Binding-site contacts:
Ligand atom C22 contacts residue LEU190 of chain 1.E at 3.4 Å (hydrophobic).
Ligand atom CL contacts residue MET222 of chain 1.E at 3.7 Å.
Ligand atom C21 contacts residue ALA85 of chain 1.E at 3.5 Å (hydrophobic).
Ligand atom N1 contacts residue LEU344 of chain 1.E at 3.9 Å.
Ligand atom C15 contacts residue ASN186 of chain 1.E at 4.0 Å.
Ligand atom C16 contacts residue LEU183 of chain 1.E at 3.7 Å (hydrophobic).
Ligand atom N6 contacts residue VAL219 of chain 1.E at 3.6 Å.
Ligand atom C20 contacts residue ALA88 of chain 1.E at 3.8 Å (hydrophobic).
Ligand atom C13 contacts residue LEU190 of chain 1.E at 3.9 Å (hydrophobic).
Ligand atom C17 contacts residue VAL219 of chain 1.E at 3.7 Å (hydrophobic).
Ligand atom C17 contacts residue ARG90 of chain 1.E at 3.5 Å.
Ligand atom O contacts residue LEU183 of chain 1.E at 3.5 Å.
Ligand atom C4 contacts residue LEU348 of chain 1.E at 4.0 Å (hydrophobic).
Ligand atom C19 contacts residue ARG90 of chain 1.E at 3.7 Å.
Ligand atom C14 contacts residue ILE187 of chain 1.E at 4.0 Å (hydrophobic).
Ligand atom C3 contacts residue LEU344 of chain 1.E at 4.0 Å (hydrophobic).
Ligand atom CL contacts residue ARG90 of chain 1.E at 4.0 Å.
Ligand atom C14 contacts residue PHE458 of chain 1.E at 3.8 Å (hydrophobic).
Ligand atom CL contacts residue VAL274 of chain 1.E at 3.3 Å.
Ligand atom C20 contacts residue VAL219 of chain 1.E at 4.0 Å (hydrophobic).
Ligand atom N1 contacts residue PHE458 of chain 1.E at 3.8 Å.
Ligand atom N6 contacts residue ARG90 of chain 1.E at 2.8 Å (salt-bridge).
Ligand atom O contacts residue ASN186 of chain 1.E at 2.5 Å (h-bond).
Ligand atom N3 contacts residue THR283 of chain 1.E at 3.8 Å.
Ligand atom N3 contacts residue GLU282 of chain 1.E at 3.3 Å.
Ligand atom N1 contacts residue ILE187 of chain 1.E at 3.5 Å.
Ligand atom C5 contacts residue HEM1 of chain 1.R at 3.6 Å.
Ligand atom N2 contacts residue ILE187 of chain 1.E at 2.9 Å.
Ligand atom C12 contacts residue LEU190 of chain 1.E at 3.5 Å (hydrophobic).
Ligand atom N4 contacts residue ALA279 of chain 1.E at 3.7 Å.
Ligand atom C4 contacts residue HEM1 of chain 1.R at 3.2 Å.
Ligand atom CL contacts residue VAL219 of chain 1.E at 4.0 Å.
Ligand atom N4 contacts residue GLU282 of chain 1.E at 4.0 Å.
Ligand atom C18 contacts residue ARG90 of chain 1.E at 3.4 Å.
Ligand atom N3 contacts residue ILE187 of chain 1.E at 3.5 Å.
Ligand atom C5 contacts residue LEU348 of chain 1.E at 3.5 Å (hydrophobic).
Ligand atom C13 contacts residue ILE187 of chain 1.E at 3.9 Å (hydrophobic).
Ligand atom C6 contacts residue LEU348 of chain 1.E at 3.8 Å (hydrophobic).
Ligand atom C18 contacts residue VAL219 of chain 1.E at 4.0 Å (hydrophobic).
Ligand atom C16 contacts residue ASN186 of chain 1.E at 3.8 Å.

The protein below binds the small molecule below.
Small molecule (SMILES): CCCCc1nc(Cl)c(CO)n1Cc1ccc(-c2ccccc2-c2nn[nH]n2)cc1

Sequence of chain 1.E:
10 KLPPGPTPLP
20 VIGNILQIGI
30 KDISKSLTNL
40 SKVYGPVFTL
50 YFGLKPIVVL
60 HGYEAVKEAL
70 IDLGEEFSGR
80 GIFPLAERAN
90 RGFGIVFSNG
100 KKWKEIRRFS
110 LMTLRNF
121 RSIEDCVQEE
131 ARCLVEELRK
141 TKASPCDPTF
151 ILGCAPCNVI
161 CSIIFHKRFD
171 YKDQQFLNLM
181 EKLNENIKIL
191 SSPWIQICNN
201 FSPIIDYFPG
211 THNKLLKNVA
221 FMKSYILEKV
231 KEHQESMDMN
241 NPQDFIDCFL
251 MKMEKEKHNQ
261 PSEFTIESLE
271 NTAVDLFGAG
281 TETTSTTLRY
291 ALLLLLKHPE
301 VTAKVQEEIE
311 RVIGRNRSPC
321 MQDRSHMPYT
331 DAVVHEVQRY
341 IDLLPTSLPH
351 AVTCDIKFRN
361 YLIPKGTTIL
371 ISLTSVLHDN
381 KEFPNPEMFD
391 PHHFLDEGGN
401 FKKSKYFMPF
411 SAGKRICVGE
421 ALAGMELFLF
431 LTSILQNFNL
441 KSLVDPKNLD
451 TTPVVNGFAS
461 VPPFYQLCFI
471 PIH